Sequence of chain 2.A:
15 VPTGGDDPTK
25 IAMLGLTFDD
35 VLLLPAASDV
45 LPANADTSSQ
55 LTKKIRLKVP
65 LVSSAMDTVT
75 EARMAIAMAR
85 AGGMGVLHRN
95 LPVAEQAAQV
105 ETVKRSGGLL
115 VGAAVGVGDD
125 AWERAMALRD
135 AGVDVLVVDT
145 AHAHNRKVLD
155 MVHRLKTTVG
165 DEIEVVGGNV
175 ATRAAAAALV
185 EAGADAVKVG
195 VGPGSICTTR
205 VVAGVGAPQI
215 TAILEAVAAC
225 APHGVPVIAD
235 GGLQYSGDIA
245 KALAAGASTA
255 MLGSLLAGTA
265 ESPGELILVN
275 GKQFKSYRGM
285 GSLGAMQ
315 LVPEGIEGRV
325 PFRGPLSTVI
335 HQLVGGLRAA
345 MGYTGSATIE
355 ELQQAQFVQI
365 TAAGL

A protein and the small-molecule ligand that binds it are described below.
Small molecule (SMILES): Cc1[nH]c(C(=O)Nc2ccc(F)cc2)c(C)c1S(=O)(=O)Nc1ccc2c[nH]nc2c1

Sequence of chain 3.A:
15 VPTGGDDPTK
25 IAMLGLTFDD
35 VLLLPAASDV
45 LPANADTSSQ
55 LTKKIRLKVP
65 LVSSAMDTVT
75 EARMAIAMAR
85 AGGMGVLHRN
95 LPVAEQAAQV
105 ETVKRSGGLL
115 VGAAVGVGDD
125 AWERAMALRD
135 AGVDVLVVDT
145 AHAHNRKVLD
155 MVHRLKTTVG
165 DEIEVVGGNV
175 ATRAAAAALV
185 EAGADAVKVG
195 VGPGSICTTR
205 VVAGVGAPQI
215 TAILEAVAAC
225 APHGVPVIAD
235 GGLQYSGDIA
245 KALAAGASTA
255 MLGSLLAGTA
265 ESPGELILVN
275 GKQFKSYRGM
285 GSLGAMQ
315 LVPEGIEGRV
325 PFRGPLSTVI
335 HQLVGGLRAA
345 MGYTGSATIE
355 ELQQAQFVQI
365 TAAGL

Binding-site contacts:
Ligand atom C13 contacts residue IMP1 of chain 2.B at 3.4 Å.
Ligand atom C19 contacts residue ALA145 of chain 2.A at 3.8 Å (hydrophobic).
Ligand atom N17 contacts residue IMP1 of chain 2.B at 3.5 Å.
Ligand atom C20 contacts residue ALA145 of chain 2.A at 3.8 Å (hydrophobic).
Ligand atom O09 contacts residue GLY285 of chain 2.A at 3.3 Å (h-bond).
Ligand atom C02 contacts residue ALA145 of chain 2.A at 3.8 Å (hydrophobic).
Ligand atom C12 contacts residue IMP1 of chain 2.B at 3.7 Å.
Ligand atom O08 contacts residue GLY285 of chain 2.A at 3.1 Å.
Ligand atom C05 contacts residue ALA145 of chain 2.A at 3.7 Å (hydrophobic).
Ligand atom F contacts residue LYS151 of chain 2.A at 3.9 Å.
Ligand atom N16 contacts residue GLY196 of chain 2.A at 3.1 Å (h-bond).
Ligand atom C21 contacts residue ALA145 of chain 2.A at 3.5 Å (hydrophobic).
Ligand atom O22 contacts residue ALA145 of chain 2.A at 3.1 Å (h-bond).
Ligand atom C19 contacts residue IMP1 of chain 2.B at 3.2 Å.
Ligand atom C15 contacts residue GLY194 of chain 2.A at 3.1 Å.
Ligand atom O09 contacts residue MET284 of chain 2.A at 3.2 Å.
Ligand atom N16 contacts residue THR203 of chain 2.A at 3.9 Å.
Ligand atom C15 contacts residue VAL195 of chain 2.A at 3.7 Å (hydrophobic).
Ligand atom C28 contacts residue HIS146 of chain 2.A at 3.5 Å.
Ligand atom C20 contacts residue ARG93 of chain 2.A at 3.9 Å.
Ligand atom O22 contacts residue THR144 of chain 2.A at 3.3 Å.
Ligand atom C06 contacts residue ALA145 of chain 2.A at 3.9 Å (hydrophobic).
Ligand atom C04 contacts residue ALA145 of chain 2.A at 3.4 Å (hydrophobic).
Ligand atom C14 contacts residue IMP1 of chain 2.B at 3.6 Å.
Ligand atom C18 contacts residue IMP1 of chain 2.B at 3.2 Å.
Ligand atom C01 contacts residue GLU318 of chain 2.A at 3.6 Å.
Ligand atom N16 contacts residue VAL195 of chain 2.A at 3.6 Å.
Ligand atom C18 contacts residue ALA145 of chain 2.A at 3.7 Å (hydrophobic).
Ligand atom C28 contacts residue VAL152 of chain 2.A at 3.9 Å (hydrophobic).
Ligand atom N17 contacts residue THR203 of chain 2.A at 3.1 Å (h-bond).
Ligand atom C11 contacts residue IMP1 of chain 2.B at 3.5 Å.
Ligand atom C20 contacts residue THR144 of chain 2.A at 4.0 Å.
Ligand atom N10 contacts residue IMP1 of chain 2.B at 3.8 Å.
Ligand atom F contacts residue ASN149 of chain 2.A at 3.1 Å.
Ligand atom N17 contacts residue TYR347 of chain 3.A at 4.0 Å.
Ligand atom S07 contacts residue GLY285 of chain 2.A at 3.9 Å.
Ligand atom C15 contacts residue GLY196 of chain 2.A at 3.8 Å.
Ligand atom F contacts residue VAL152 of chain 2.A at 3.6 Å.
Ligand atom O08 contacts residue IMP1 of chain 2.B at 3.2 Å (h-bond).
Ligand atom N03 contacts residue ALA145 of chain 2.A at 3.5 Å.